Sequence of chain 6.A:
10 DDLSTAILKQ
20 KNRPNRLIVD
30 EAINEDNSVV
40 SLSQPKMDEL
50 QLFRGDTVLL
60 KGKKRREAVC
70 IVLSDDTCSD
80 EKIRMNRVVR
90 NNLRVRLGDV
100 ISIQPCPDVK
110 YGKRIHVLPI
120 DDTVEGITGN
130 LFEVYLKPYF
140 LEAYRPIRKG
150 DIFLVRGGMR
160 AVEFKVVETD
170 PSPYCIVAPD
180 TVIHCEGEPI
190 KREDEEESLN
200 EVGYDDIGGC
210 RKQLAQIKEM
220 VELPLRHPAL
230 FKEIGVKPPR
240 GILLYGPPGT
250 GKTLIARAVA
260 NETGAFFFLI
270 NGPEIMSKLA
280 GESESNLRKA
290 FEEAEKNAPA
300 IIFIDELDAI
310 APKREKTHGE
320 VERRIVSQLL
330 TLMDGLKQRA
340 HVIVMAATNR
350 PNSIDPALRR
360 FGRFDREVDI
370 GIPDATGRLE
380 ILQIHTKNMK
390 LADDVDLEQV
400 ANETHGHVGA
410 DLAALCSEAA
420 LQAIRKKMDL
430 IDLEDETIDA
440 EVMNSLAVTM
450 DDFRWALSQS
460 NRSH

Binding-site contacts:
Ligand atom C8 contacts residue GLY408 of chain 2.A at 3.4 Å.
Ligand atom C5' contacts residue PHE360 of chain 6.A at 3.5 Å (hydrophobic).
Ligand atom PG contacts residue MG1 of chain 2.D at 3.2 Å.
Ligand atom N6 contacts residue THR249 of chain 2.A at 3.4 Å (h-bond).
Ligand atom N1 contacts residue GLY207 of chain 2.A at 2.9 Å (h-bond).
Ligand atom O2' contacts residue HIS384 of chain 2.A at 3.2 Å (h-bond).
Ligand atom O1A contacts residue LEU253 of chain 2.A at 3.0 Å (h-bond).
Ligand atom O3A contacts residue GLY250 of chain 2.A at 3.2 Å (h-bond).
Ligand atom O2G contacts residue ASN348 of chain 2.A at 3.5 Å (h-bond).
Ligand atom O2G contacts residue ARG359 of chain 6.A at 3.0 Å.
Ligand atom C2 contacts residue ASP205 of chain 2.A at 3.6 Å.
Ligand atom C1' contacts residue GLY408 of chain 2.A at 3.5 Å.
Ligand atom O2B contacts residue THR252 of chain 2.A at 2.8 Å (h-bond).
Ligand atom PB contacts residue MG1 of chain 2.D at 3.1 Å.
Ligand atom O1B contacts residue GLY248 of chain 2.A at 3.5 Å (h-bond).
Ligand atom O3G contacts residue MG1 of chain 2.D at 2.0 Å.
Ligand atom N3B contacts residue MG1 of chain 2.D at 3.2 Å.
Ligand atom N9 contacts residue GLY408 of chain 2.A at 3.5 Å.
Ligand atom N3B contacts residue GLY248 of chain 2.A at 3.2 Å (h-bond).
Ligand atom O4' contacts residue ALA409 of chain 2.A at 3.2 Å.
Ligand atom O1A contacts residue GLY250 of chain 2.A at 3.4 Å.
Ligand atom N7 contacts residue GLY250 of chain 2.A at 3.3 Å (h-bond).
Ligand atom O2B contacts residue MG1 of chain 2.D at 2.0 Å.
Ligand atom PB contacts residue LYS251 of chain 2.A at 3.6 Å.
Ligand atom N7 contacts residue GLY408 of chain 2.A at 3.6 Å.
Ligand atom C8 contacts residue GLY248 of chain 2.A at 3.3 Å.
Ligand atom N1 contacts residue ILE380 of chain 2.A at 3.6 Å.
Ligand atom O4' contacts residue GLY408 of chain 2.A at 3.6 Å.
Ligand atom N6 contacts residue GLY207 of chain 2.A at 2.9 Å (h-bond).
Ligand atom N7 contacts residue THR249 of chain 2.A at 3.2 Å.
Ligand atom O1B contacts residue LYS251 of chain 2.A at 3.0 Å (salt-bridge).
Ligand atom O1G contacts residue ASN348 of chain 2.A at 3.1 Å (h-bond).
Ligand atom O1G contacts residue LYS251 of chain 2.A at 2.8 Å (salt-bridge).
Ligand atom O3' contacts residue LEU253 of chain 2.A at 3.6 Å.
Ligand atom O3A contacts residue GLY248 of chain 2.A at 3.5 Å.
Ligand atom O1B contacts residue GLY250 of chain 2.A at 3.2 Å (h-bond).
Ligand atom N7 contacts residue GLY248 of chain 2.A at 3.6 Å (h-bond).
Ligand atom O1B contacts residue THR249 of chain 2.A at 3.4 Å (h-bond).
Ligand atom C8 contacts residue ALA409 of chain 2.A at 3.6 Å (hydrophobic).
Ligand atom C6 contacts residue GLY207 of chain 2.A at 3.6 Å.

The small molecule below binds the protein below.
Small molecule (SMILES): Nc1ncnc2c1ncn2[C@@H]1O[C@H](CO[P](=O)(O)O[P](=O)(O)NP(=O)(O)O)[C@@H](O)[C@H]1O

Sequence of chain 2.A:
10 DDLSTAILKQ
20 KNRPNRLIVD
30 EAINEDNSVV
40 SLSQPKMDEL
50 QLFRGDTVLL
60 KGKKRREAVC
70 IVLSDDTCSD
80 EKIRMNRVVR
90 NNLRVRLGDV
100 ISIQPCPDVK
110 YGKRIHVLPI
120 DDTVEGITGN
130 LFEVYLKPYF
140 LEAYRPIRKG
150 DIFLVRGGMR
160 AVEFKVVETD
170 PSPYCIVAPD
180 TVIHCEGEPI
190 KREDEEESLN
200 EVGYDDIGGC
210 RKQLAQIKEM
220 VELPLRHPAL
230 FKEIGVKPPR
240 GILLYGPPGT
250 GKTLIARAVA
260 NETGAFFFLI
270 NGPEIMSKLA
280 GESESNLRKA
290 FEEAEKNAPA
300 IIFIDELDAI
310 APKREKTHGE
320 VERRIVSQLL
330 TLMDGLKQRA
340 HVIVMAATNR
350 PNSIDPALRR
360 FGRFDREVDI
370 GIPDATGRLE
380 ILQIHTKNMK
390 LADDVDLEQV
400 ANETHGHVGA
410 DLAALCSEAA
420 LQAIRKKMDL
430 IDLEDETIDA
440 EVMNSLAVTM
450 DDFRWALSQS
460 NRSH